Sequence of chain 1.A:
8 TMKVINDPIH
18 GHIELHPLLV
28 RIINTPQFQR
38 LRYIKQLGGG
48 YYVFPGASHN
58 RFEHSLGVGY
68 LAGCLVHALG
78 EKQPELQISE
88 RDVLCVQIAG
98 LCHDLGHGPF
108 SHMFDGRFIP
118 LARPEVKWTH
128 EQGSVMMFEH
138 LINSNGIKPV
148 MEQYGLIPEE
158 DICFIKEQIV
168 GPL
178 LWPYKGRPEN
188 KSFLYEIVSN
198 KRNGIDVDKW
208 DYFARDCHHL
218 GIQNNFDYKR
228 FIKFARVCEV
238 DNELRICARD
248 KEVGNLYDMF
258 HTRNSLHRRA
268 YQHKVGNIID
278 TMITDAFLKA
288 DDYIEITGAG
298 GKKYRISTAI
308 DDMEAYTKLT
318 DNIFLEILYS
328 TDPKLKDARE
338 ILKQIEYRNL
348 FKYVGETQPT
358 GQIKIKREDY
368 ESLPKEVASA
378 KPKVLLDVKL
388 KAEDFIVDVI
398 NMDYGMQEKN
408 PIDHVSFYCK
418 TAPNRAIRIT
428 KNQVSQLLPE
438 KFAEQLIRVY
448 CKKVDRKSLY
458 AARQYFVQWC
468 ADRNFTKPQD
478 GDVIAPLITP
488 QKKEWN

Binding-site contacts:
Ligand atom O10 contacts residue MN1 of chain 1.N at 3.4 Å.
Ligand atom P3 contacts residue MN1 of chain 1.N at 3.2 Å.
Ligand atom O9 contacts residue MN1 of chain 1.N at 2.4 Å.
Ligand atom N2 contacts residue ARG345 of chain 1.A at 3.4 Å (salt-bridge).
Ligand atom C1 contacts residue VAL50 of chain 1.A at 3.3 Å (hydrophobic).
Ligand atom O1 contacts residue LYS10 of chain 1.B at 2.7 Å (salt-bridge).
Ligand atom O13 contacts residue LYS349 of chain 1.A at 2.6 Å (salt-bridge).
Ligand atom O9 contacts residue DZ41 of chain 1.I at 3.4 Å (h-bond).
Ligand atom C10 contacts residue TYR49 of chain 1.A at 3.1 Å (hydrophobic).
Ligand atom O8 contacts residue ARG345 of chain 1.A at 2.8 Å (salt-bridge).
Ligand atom O6 contacts residue ARG39 of chain 1.B at 3.0 Å (salt-bridge).
Ligand atom C7 contacts residue ARG345 of chain 1.A at 3.5 Å.
Ligand atom O13 contacts residue LYS417 of chain 2.B at 3.4 Å (salt-bridge).
Ligand atom N3 contacts residue TYR49 of chain 1.A at 3.1 Å (h-bond).
Ligand atom C10 contacts residue ILE12 of chain 1.B at 3.3 Å (hydrophobic).
Ligand atom P1 contacts residue MN1 of chain 1.N at 3.5 Å.
Ligand atom C8 contacts residue ARG345 of chain 1.A at 3.2 Å.
Ligand atom O3 contacts residue DZ41 of chain 1.I at 2.7 Å (h-bond).
Ligand atom C2 contacts residue ARG345 of chain 1.A at 3.5 Å.
Ligand atom O6 contacts residue GLN36 of chain 1.B at 3.0 Å (h-bond).
Ligand atom O2 contacts residue DZ41 of chain 1.I at 3.4 Å.
Ligand atom O12 contacts residue DZ41 of chain 1.I at 2.9 Å (h-bond).
Ligand atom O14 contacts residue LYS417 of chain 2.B at 2.8 Å (salt-bridge).
Ligand atom O14 contacts residue DZ41 of chain 1.I at 3.1 Å (h-bond).
Ligand atom C5 contacts residue ARG345 of chain 1.A at 3.3 Å.
Ligand atom P2 contacts residue MN1 of chain 1.N at 3.2 Å.
Ligand atom O12 contacts residue MN1 of chain 1.N at 2.1 Å.
Ligand atom O2 contacts residue ILE12 of chain 1.B at 3.3 Å.
Ligand atom O4 contacts residue ARG345 of chain 1.A at 3.1 Å (salt-bridge).
Ligand atom O2 contacts residue VAL11 of chain 1.B at 2.5 Å (h-bond).
Ligand atom C10 contacts residue VAL50 of chain 1.A at 3.4 Å (hydrophobic).
Ligand atom O9 contacts residue LYS10 of chain 1.B at 2.9 Å (salt-bridge).
Ligand atom O14 contacts residue MN1 of chain 1.N at 2.0 Å.
Ligand atom C9 contacts residue ARG345 of chain 1.A at 3.4 Å.
Ligand atom O8 contacts residue LYS10 of chain 1.B at 3.1 Å (salt-bridge).
Ligand atom N3 contacts residue ARG39 of chain 1.B at 2.9 Å (salt-bridge).
Ligand atom O6 contacts residue PHE59 of chain 1.B at 3.5 Å.
Ligand atom O5 contacts residue DZ41 of chain 1.I at 3.4 Å (h-bond).
Ligand atom O1 contacts residue ASN31 of chain 1.B at 2.8 Å (h-bond).
Ligand atom N1 contacts residue ASN31 of chain 1.B at 2.8 Å (h-bond).

The small molecule below binds the protein below.
Small molecule (SMILES): O=c1[nH]c(=O)c2ncn([C@@H]3O[C@H](COP(=O)(O)OP(=O)(O)OP(=O)(O)O)[C@@H](O)[C@H]3O)c2[nH]1

Sequence of chain 2.B:
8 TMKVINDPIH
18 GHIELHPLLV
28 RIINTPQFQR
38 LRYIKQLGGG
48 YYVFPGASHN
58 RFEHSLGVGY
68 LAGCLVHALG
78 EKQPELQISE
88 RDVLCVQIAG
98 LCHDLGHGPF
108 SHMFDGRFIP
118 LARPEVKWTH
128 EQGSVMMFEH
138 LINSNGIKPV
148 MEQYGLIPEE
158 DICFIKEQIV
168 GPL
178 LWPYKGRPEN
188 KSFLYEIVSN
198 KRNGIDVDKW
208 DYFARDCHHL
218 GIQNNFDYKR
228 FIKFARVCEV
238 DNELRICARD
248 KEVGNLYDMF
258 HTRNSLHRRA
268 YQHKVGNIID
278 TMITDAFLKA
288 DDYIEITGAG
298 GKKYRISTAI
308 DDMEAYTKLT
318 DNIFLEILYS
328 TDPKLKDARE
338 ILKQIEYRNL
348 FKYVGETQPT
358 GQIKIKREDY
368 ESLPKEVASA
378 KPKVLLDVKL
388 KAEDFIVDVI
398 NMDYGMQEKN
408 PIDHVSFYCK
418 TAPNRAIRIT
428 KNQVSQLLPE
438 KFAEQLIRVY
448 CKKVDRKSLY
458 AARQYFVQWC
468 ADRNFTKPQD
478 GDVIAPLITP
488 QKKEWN

Sequence of chain 1.B:
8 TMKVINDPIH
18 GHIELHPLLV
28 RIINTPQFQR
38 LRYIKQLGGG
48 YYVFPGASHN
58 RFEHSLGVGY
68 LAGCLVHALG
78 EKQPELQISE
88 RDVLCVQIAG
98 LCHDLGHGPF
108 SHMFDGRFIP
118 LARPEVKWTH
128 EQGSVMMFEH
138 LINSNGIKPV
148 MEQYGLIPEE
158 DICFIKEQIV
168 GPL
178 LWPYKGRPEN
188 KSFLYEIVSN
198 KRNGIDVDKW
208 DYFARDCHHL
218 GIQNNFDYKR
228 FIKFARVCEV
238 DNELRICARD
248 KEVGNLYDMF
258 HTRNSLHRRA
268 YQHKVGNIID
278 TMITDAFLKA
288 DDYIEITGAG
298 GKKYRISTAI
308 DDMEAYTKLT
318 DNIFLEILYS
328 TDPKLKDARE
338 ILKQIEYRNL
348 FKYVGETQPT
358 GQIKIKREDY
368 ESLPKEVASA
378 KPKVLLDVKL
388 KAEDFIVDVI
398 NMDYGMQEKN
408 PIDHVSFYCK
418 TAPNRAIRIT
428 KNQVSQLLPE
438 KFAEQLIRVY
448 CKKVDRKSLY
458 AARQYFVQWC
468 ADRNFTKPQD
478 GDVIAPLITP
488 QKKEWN